Binding-site contacts:
Ligand atom C31 contacts residue LEU29 of chain 1.C at 4.2 Å (hydrophobic).
Ligand atom C18 contacts residue TRP32 of chain 1.C at 4.4 Å (hydrophobic).
Ligand atom C57 contacts residue SER61 of chain 1.G at 3.3 Å.
Ligand atom C25 contacts residue LEU29 of chain 1.C at 4.4 Å (hydrophobic).
Ligand atom C25 contacts residue LEU41 of chain 1.C at 4.1 Å (hydrophobic).
Ligand atom C40 contacts residue PEK1 of chain 1.LC at 4.0 Å.
Ligand atom C19 contacts residue MET38 of chain 1.C at 4.2 Å (hydrophobic).
Ligand atom C6 contacts residue MET38 of chain 1.C at 3.6 Å (hydrophobic).
Ligand atom O5 contacts residue TRP32 of chain 1.C at 3.1 Å.
Ligand atom O61 contacts residue MET38 of chain 1.C at 3.8 Å.
Ligand atom O16 contacts residue TRP32 of chain 1.C at 3.8 Å.
Ligand atom C31 contacts residue PEK1 of chain 1.LC at 4.1 Å.
Ligand atom O61 contacts residue TRP32 of chain 1.C at 2.8 Å (h-bond).
Ligand atom C18 contacts residue MET42 of chain 1.C at 4.4 Å (hydrophobic).
Ligand atom O16 contacts residue MET38 of chain 1.C at 4.3 Å.
Ligand atom C19 contacts residue PEK1 of chain 1.LC at 4.4 Å.
Ligand atom C57 contacts residue TRP32 of chain 1.C at 3.5 Å (hydrophobic).
Ligand atom C57 contacts residue TRP62 of chain 1.G at 3.2 Å (hydrophobic).
Ligand atom C25 contacts residue PEK1 of chain 1.LC at 4.0 Å.
Ligand atom O61 contacts residue TRP62 of chain 1.G at 4.1 Å.
Ligand atom C18 contacts residue MET38 of chain 1.C at 4.0 Å (hydrophobic).
Ligand atom C1 contacts residue PHE69 of chain 1.G at 4.1 Å (hydrophobic).
Ligand atom C40 contacts residue PGV1 of chain 1.HA at 4.2 Å.
Ligand atom C19 contacts residue LEU41 of chain 1.C at 4.4 Å (hydrophobic).
Ligand atom C4 contacts residue TRP32 of chain 1.C at 4.0 Å (hydrophobic).
Ligand atom C4 contacts residue TRP62 of chain 1.G at 4.1 Å (hydrophobic).
Ligand atom C6 contacts residue TRP32 of chain 1.C at 4.0 Å (hydrophobic).
Ligand atom C57 contacts residue MET38 of chain 1.C at 4.2 Å (hydrophobic).
Ligand atom O16 contacts residue PHE69 of chain 1.G at 4.0 Å.
Ligand atom C19 contacts residue TRP32 of chain 1.C at 3.6 Å (hydrophobic).
Ligand atom C43 contacts residue PEK1 of chain 1.LC at 4.0 Å.
Ligand atom C28 contacts residue LEU45 of chain 1.C at 4.4 Å (hydrophobic).
Ligand atom O61 contacts residue SER61 of chain 1.G at 3.0 Å (h-bond).
Ligand atom O5 contacts residue MET38 of chain 1.C at 3.4 Å (h-bond).
Ligand atom C4 contacts residue MET38 of chain 1.C at 3.6 Å (hydrophobic).
Ligand atom O7 contacts residue TRP62 of chain 1.G at 4.0 Å.
Ligand atom C34 contacts residue LEU29 of chain 1.C at 4.4 Å (hydrophobic).
Ligand atom C25 contacts residue TRP32 of chain 1.C at 4.3 Å (hydrophobic).
Ligand atom C3 contacts residue TRP62 of chain 1.G at 4.0 Å (hydrophobic).
Ligand atom C22 contacts residue PEK1 of chain 1.LC at 4.3 Å.

Sequence of chain 1.C:
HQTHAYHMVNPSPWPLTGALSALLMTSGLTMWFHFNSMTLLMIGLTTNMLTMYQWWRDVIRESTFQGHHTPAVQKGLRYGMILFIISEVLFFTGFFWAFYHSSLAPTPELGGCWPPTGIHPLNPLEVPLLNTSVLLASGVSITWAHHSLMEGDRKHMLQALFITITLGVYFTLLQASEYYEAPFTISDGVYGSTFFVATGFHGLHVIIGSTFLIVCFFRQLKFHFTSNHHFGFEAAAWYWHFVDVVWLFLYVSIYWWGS

Sequence of chain 1.G:
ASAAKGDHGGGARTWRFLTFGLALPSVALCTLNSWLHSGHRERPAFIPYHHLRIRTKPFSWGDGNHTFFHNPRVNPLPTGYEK

A small-molecule ligand and the protein it binds are described below.
Small molecule (SMILES): CCCCCCCCCCO[C@@H]1O[C@H](CO)[C@@H](O[C@H]2O[C@H](CO)[C@@H](O)[C@H](O)[C@H]2O)[C@H](O)[C@H]1O